This protein binds this small molecule.
Small molecule (SMILES): CC(=O)N[C@@H]1[C@@H](O)[C@H](O)[C@@H](CO)O[C@H]1O

Binding-site contacts:
Ligand atom C4 contacts residue ASN287 of chain 1.A at 4.2 Å.
Ligand atom C3 contacts residue ASN287 of chain 1.A at 3.8 Å.
Ligand atom C1 contacts residue THR289 of chain 1.A at 4.1 Å.
Ligand atom O5 contacts residue ASN287 of chain 1.A at 2.4 Å (h-bond).
Ligand atom C7 contacts residue ASN287 of chain 1.A at 3.1 Å.
Ligand atom O5 contacts residue THR289 of chain 1.A at 3.6 Å.
Ligand atom C5 contacts residue THR289 of chain 1.A at 4.0 Å.
Ligand atom N2 contacts residue ASN287 of chain 1.A at 2.9 Å (h-bond).
Ligand atom C6 contacts residue THR289 of chain 1.A at 4.2 Å.
Ligand atom O7 contacts residue ASN287 of chain 1.A at 2.9 Å (h-bond).
Ligand atom C2 contacts residue ASN287 of chain 1.A at 2.5 Å.
Ligand atom C8 contacts residue ASN287 of chain 1.A at 4.4 Å.
Ligand atom C1 contacts residue ASN287 of chain 1.A at 1.4 Å.
Ligand atom C5 contacts residue ASN287 of chain 1.A at 3.7 Å.

Sequence of chain 1.A:
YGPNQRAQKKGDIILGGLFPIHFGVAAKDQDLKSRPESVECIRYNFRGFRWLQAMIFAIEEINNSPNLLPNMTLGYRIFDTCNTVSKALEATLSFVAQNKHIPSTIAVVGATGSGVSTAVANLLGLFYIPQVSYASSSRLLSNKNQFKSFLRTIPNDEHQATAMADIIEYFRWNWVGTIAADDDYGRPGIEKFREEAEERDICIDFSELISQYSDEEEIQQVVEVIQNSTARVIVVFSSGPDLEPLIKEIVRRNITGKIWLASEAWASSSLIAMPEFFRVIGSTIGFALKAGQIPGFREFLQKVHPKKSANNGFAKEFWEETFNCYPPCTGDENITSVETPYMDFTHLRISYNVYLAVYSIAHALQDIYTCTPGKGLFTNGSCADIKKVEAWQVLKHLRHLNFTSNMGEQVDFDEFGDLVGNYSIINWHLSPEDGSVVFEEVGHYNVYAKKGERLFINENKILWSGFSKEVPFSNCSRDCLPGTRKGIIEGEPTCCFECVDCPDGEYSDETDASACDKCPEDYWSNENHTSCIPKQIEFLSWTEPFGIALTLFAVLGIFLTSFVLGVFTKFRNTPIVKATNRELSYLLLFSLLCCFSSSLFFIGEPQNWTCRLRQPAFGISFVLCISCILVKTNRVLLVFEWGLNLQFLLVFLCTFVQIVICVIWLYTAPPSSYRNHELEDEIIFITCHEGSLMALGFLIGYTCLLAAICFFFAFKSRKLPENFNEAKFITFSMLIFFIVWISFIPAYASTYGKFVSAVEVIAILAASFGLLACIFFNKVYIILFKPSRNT